Binding-site contacts:
Ligand atom O3 contacts residue LYS43 of chain 1.B at 3.2 Å (salt-bridge).
Ligand atom C8 contacts residue LYS43 of chain 1.B at 4.1 Å.
Ligand atom C4 contacts residue ASN88 of chain 1.B at 4.1 Å.
Ligand atom O7 contacts residue LYS43 of chain 1.B at 3.8 Å.
Ligand atom C7 contacts residue ASN88 of chain 1.B at 3.3 Å.
Ligand atom O7 contacts residue ARG38 of chain 1.B at 3.7 Å.
Ligand atom C1 contacts residue ASN88 of chain 1.B at 1.4 Å.
Ligand atom C3 contacts residue ASN88 of chain 1.B at 3.8 Å.
Ligand atom O5 contacts residue ASN88 of chain 1.B at 2.3 Å (h-bond).
Ligand atom C3 contacts residue LYS43 of chain 1.B at 4.4 Å.
Ligand atom C8 contacts residue GLY42 of chain 1.B at 4.0 Å.
Ligand atom C2 contacts residue ASN88 of chain 1.B at 2.4 Å.
Ligand atom C8 contacts residue ASN88 of chain 1.B at 3.3 Å.
Ligand atom C7 contacts residue LYS43 of chain 1.B at 4.0 Å.
Ligand atom O7 contacts residue SER40 of chain 1.B at 3.9 Å.
Ligand atom C5 contacts residue ASN88 of chain 1.B at 3.7 Å.
Ligand atom O7 contacts residue ASN88 of chain 1.B at 3.3 Å (h-bond).
Ligand atom N2 contacts residue LYS43 of chain 1.B at 4.0 Å.
Ligand atom N2 contacts residue ASN88 of chain 1.B at 3.0 Å (h-bond).

Sequence of chain 1.B:
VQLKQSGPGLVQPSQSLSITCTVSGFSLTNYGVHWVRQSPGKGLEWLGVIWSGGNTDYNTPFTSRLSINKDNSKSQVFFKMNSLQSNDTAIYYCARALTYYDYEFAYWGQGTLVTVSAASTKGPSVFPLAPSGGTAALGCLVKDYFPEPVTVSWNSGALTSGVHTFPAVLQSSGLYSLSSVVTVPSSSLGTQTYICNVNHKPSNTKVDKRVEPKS

A protein and the small-molecule ligand that binds it are described below.
Small molecule (SMILES): CC(=O)N[C@@H]1[C@@H](O)[C@H](O)[C@@H](CO)O[C@H]1O